This small molecule binds to this protein.
Small molecule (SMILES): O=c1[nH]cnc2c1ncn2[C@H]1C[C@H](O)[C@@H](COP(=O)(O)O)O1

Binding-site contacts:
Ligand atom OP3 contacts residue ARG100 of chain 1.B at 2.4 Å (salt-bridge).
Ligand atom N3 contacts residue TYR37 of chain 1.A at 3.6 Å.
Ligand atom O4' contacts residue ASN33 of chain 1.A at 2.6 Å (h-bond).
Ligand atom N9 contacts residue TYR37 of chain 1.A at 3.3 Å (h-bond).
Ligand atom O6 contacts residue SER96 of chain 1.A at 2.8 Å (h-bond).
Ligand atom C6 contacts residue SER96 of chain 1.A at 3.6 Å.
Ligand atom C2 contacts residue SER96 of chain 1.A at 3.4 Å.
Ligand atom OP1 contacts residue LYS55 of chain 1.A at 3.1 Å (salt-bridge).
Ligand atom C5' contacts residue ASN35 of chain 1.A at 3.8 Å.
Ligand atom C8 contacts residue ARG100 of chain 1.B at 4.0 Å.
Ligand atom P contacts residue ARG100 of chain 1.B at 3.7 Å.
Ligand atom O5' contacts residue TYR37 of chain 1.A at 4.3 Å.
Ligand atom OP2 contacts residue LYS55 of chain 1.A at 3.3 Å (salt-bridge).
Ligand atom OP1 contacts residue TYR37 of chain 1.A at 2.7 Å (h-bond).
Ligand atom OP2 contacts residue ASN35 of chain 1.A at 4.0 Å.
Ligand atom C5' contacts residue TYR37 of chain 1.A at 3.9 Å (hydrophobic).
Ligand atom C2 contacts residue TYR37 of chain 1.A at 3.8 Å (hydrophobic).
Ligand atom C2 contacts residue HIS31 of chain 1.A at 4.2 Å.
Ligand atom OP3 contacts residue LYS55 of chain 1.A at 4.2 Å.
Ligand atom C4' contacts residue ASN33 of chain 1.A at 3.4 Å.
Ligand atom P contacts residue ASN35 of chain 1.A at 4.0 Å.
Ligand atom C4' contacts residue TYR37 of chain 1.A at 3.9 Å (hydrophobic).
Ligand atom N1 contacts residue SER96 of chain 1.A at 2.7 Å (h-bond).
Ligand atom C1' contacts residue ASN33 of chain 1.A at 3.9 Å.
Ligand atom O6 contacts residue TYR37 of chain 1.A at 3.5 Å.
Ligand atom C8 contacts residue TYR37 of chain 1.A at 3.9 Å (hydrophobic).
Ligand atom N1 contacts residue TYR37 of chain 1.A at 3.8 Å.
Ligand atom P contacts residue LYS55 of chain 1.A at 3.6 Å.
Ligand atom OP1 contacts residue ASN35 of chain 1.A at 2.9 Å (h-bond).
Ligand atom C1' contacts residue TYR37 of chain 1.A at 3.7 Å (hydrophobic).
Ligand atom N7 contacts residue TYR37 of chain 1.A at 3.6 Å.
Ligand atom C6 contacts residue TYR37 of chain 1.A at 3.5 Å (hydrophobic).
Ligand atom N3 contacts residue HIS31 of chain 1.A at 4.3 Å.
Ligand atom C5 contacts residue TYR37 of chain 1.A at 3.5 Å (hydrophobic).
Ligand atom O5' contacts residue ARG100 of chain 1.B at 3.8 Å.
Ligand atom C5' contacts residue ASN33 of chain 1.A at 4.0 Å.
Ligand atom C4 contacts residue TYR37 of chain 1.A at 3.5 Å (hydrophobic).
Ligand atom N7 contacts residue ARG100 of chain 1.B at 4.3 Å.
Ligand atom O4' contacts residue TYR37 of chain 1.A at 3.0 Å (h-bond).
Ligand atom P contacts residue TYR37 of chain 1.A at 4.0 Å.

Sequence of chain 1.A:
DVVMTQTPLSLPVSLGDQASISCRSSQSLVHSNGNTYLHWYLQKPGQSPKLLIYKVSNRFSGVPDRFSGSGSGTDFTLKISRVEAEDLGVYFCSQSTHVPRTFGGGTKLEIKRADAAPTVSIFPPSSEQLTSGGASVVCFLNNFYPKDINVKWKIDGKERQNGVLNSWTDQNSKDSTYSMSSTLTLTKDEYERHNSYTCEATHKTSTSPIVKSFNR

Sequence of chain 1.B:
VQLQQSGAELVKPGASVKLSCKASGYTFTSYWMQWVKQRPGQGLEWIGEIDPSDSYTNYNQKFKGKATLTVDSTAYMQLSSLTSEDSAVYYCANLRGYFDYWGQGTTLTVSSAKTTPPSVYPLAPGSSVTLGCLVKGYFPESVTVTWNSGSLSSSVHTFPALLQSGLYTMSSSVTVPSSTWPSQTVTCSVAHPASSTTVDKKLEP